Sequence of chain 1.B:
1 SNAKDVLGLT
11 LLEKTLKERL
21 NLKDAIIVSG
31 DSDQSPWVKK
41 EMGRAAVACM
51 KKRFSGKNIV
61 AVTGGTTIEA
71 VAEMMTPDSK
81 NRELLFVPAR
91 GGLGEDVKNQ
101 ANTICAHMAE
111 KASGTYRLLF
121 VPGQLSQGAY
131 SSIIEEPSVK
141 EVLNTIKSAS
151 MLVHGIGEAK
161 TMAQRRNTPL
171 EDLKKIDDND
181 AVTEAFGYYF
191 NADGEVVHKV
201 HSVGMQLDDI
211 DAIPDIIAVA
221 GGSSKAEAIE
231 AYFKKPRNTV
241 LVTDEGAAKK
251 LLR

Binding-site contacts:
Ligand atom C1 contacts residue GLU95 of chain 1.B at 3.4 Å.
Ligand atom C3 contacts residue GLU184 of chain 1.B at 3.0 Å.
Ligand atom P contacts residue LYS225 of chain 1.B at 3.8 Å.
Ligand atom P contacts residue ARG165 of chain 1.B at 3.7 Å.
Ligand atom O4 contacts residue MET162 of chain 1.B at 3.4 Å.
Ligand atom O2P contacts residue THR67 of chain 1.B at 3.9 Å.
Ligand atom O5 contacts residue ARG165 of chain 1.B at 3.2 Å (salt-bridge).
Ligand atom O6 contacts residue ARG165 of chain 1.B at 3.1 Å (salt-bridge).
Ligand atom O5 contacts residue GLY64 of chain 1.B at 3.5 Å (h-bond).
Ligand atom O2P contacts residue THR66 of chain 1.B at 2.5 Å (h-bond).
Ligand atom C1 contacts residue ARG166 of chain 1.B at 3.8 Å.
Ligand atom O3 contacts residue PHE186 of chain 1.B at 3.0 Å (h-bond).
Ligand atom O3P contacts residue THR66 of chain 1.B at 3.5 Å (h-bond).
Ligand atom C2 contacts residue GLY64 of chain 1.B at 3.5 Å.
Ligand atom O5 contacts residue GLY65 of chain 1.B at 3.6 Å.
Ligand atom O6 contacts residue GLY65 of chain 1.B at 3.6 Å.
Ligand atom O2P contacts residue GLY65 of chain 1.B at 3.7 Å.
Ligand atom O3 contacts residue GLU184 of chain 1.B at 2.8 Å (salt-bridge).
Ligand atom C4 contacts residue GLU184 of chain 1.B at 3.1 Å.
Ligand atom O1 contacts residue ARG166 of chain 1.B at 2.8 Å (salt-bridge).
Ligand atom O5 contacts residue GLU95 of chain 1.B at 3.7 Å.
Ligand atom C1 contacts residue SCN1 of chain 1.F at 3.2 Å.
Ligand atom O1P contacts residue LYS225 of chain 1.B at 2.7 Å (salt-bridge).
Ligand atom O3 contacts residue ARG166 of chain 1.B at 3.4 Å (salt-bridge).
Ligand atom O1 contacts residue SCN1 of chain 1.F at 3.8 Å.
Ligand atom C1 contacts residue GLY64 of chain 1.B at 3.7 Å.
Ligand atom P contacts residue THR66 of chain 1.B at 3.5 Å.
Ligand atom O3P contacts residue THR67 of chain 1.B at 2.7 Å (h-bond).
Ligand atom C3 contacts residue ARG166 of chain 1.B at 3.3 Å.
Ligand atom O1 contacts residue GLU95 of chain 1.B at 2.5 Å (salt-bridge).
Ligand atom O4 contacts residue GLY157 of chain 1.B at 3.3 Å (h-bond).
Ligand atom O4 contacts residue GLU184 of chain 1.B at 2.3 Å (salt-bridge).
Ligand atom O2P contacts residue ARG165 of chain 1.B at 2.9 Å (salt-bridge).
Ligand atom O3 contacts residue ALA185 of chain 1.B at 3.7 Å.
Ligand atom C5 contacts residue ARG165 of chain 1.B at 3.5 Å.
Ligand atom O3P contacts residue LYS225 of chain 1.B at 3.7 Å.
Ligand atom O2 contacts residue THR63 of chain 1.B at 3.0 Å (h-bond).
Ligand atom O2 contacts residue GLY64 of chain 1.B at 2.8 Å (h-bond).
Ligand atom C5 contacts residue MET162 of chain 1.B at 3.5 Å (hydrophobic).
Ligand atom P contacts residue THR67 of chain 1.B at 3.8 Å.

A protein and the small-molecule ligand that binds it are described below.
Small molecule (SMILES): O=P(O)(O)OC[C@H]1O[C@](O)(CO)[C@@H](O)[C@@H]1O